Sequence of chain 1.B:
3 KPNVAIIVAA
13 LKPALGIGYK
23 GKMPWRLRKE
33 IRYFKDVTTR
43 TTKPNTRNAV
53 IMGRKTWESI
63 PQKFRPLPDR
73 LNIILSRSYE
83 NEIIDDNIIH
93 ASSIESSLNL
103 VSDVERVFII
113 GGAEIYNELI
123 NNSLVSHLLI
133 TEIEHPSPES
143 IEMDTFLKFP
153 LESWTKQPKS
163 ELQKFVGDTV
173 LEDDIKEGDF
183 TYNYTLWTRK

Binding-site contacts:
Ligand atom N8 contacts residue VAL10 of chain 1.B at 3.3 Å (h-bond).
Ligand atom C3 contacts residue PHE36 of chain 1.B at 3.7 Å (hydrophobic).
Ligand atom N7 contacts residue NDP1 of chain 1.E at 3.5 Å.
Ligand atom N8 contacts residue GLU32 of chain 1.B at 2.7 Å (salt-bridge).
Ligand atom C6 contacts residue NDP1 of chain 1.E at 3.6 Å.
Ligand atom C8 contacts residue MET25 of chain 1.B at 3.7 Å (hydrophobic).
Ligand atom C2 contacts residue SER61 of chain 1.B at 3.6 Å.
Ligand atom C5 contacts residue PHE36 of chain 1.B at 3.5 Å (hydrophobic).
Ligand atom N2 contacts residue ILE9 of chain 1.B at 3.3 Å (h-bond).
Ligand atom N2 contacts residue NDP1 of chain 1.E at 3.5 Å (h-bond).
Ligand atom C3 contacts residue ALA11 of chain 1.B at 3.8 Å (hydrophobic).
Ligand atom C1 contacts residue PHE36 of chain 1.B at 3.5 Å (hydrophobic).
Ligand atom N7 contacts residue PHE36 of chain 1.B at 3.8 Å.
Ligand atom O10 contacts residue SER61 of chain 1.B at 3.6 Å.
Ligand atom N2 contacts residue PHE36 of chain 1.B at 3.7 Å.
Ligand atom C15 contacts residue ILE62 of chain 1.B at 3.6 Å (hydrophobic).
Ligand atom N8 contacts residue ILE9 of chain 1.B at 3.8 Å.
Ligand atom C9 contacts residue NDP1 of chain 1.E at 3.9 Å.
Ligand atom N7 contacts residue ILE9 of chain 1.B at 2.9 Å (h-bond).
Ligand atom N7 contacts residue TYR118 of chain 1.B at 2.8 Å (h-bond).
Ligand atom C3 contacts residue VAL10 of chain 1.B at 3.7 Å (hydrophobic).
Ligand atom C1 contacts residue ILE9 of chain 1.B at 3.5 Å (hydrophobic).
Ligand atom C10 contacts residue MET25 of chain 1.B at 3.8 Å (hydrophobic).
Ligand atom N8 contacts residue ALA11 of chain 1.B at 3.6 Å (h-bond).
Ligand atom N2 contacts residue VAL10 of chain 1.B at 3.2 Å.
Ligand atom N4 contacts residue PHE36 of chain 1.B at 3.6 Å.
Ligand atom C9 contacts residue PHE36 of chain 1.B at 3.8 Å (hydrophobic).
Ligand atom C2 contacts residue MET25 of chain 1.B at 3.7 Å (hydrophobic).
Ligand atom N2 contacts residue ALA11 of chain 1.B at 3.7 Å.
Ligand atom C6 contacts residue PHE36 of chain 1.B at 3.4 Å (hydrophobic).
Ligand atom N4 contacts residue GLU32 of chain 1.B at 2.7 Å (salt-bridge).
Ligand atom C1 contacts residue NDP1 of chain 1.E at 3.3 Å.
Ligand atom C5 contacts residue GLU32 of chain 1.B at 3.7 Å.
Ligand atom C10 contacts residue ILE112 of chain 1.B at 3.6 Å (hydrophobic).
Ligand atom C9 contacts residue ILE112 of chain 1.B at 3.8 Å (hydrophobic).
Ligand atom O10 contacts residue THR58 of chain 1.B at 3.5 Å.
Ligand atom N8 contacts residue THR133 of chain 1.B at 3.7 Å.
Ligand atom C7 contacts residue GLU32 of chain 1.B at 3.9 Å.
Ligand atom C3 contacts residue GLU32 of chain 1.B at 3.4 Å.
Ligand atom N7 contacts residue ILE112 of chain 1.B at 2.8 Å (h-bond).

A small-molecule ligand and the protein it binds are described below.
Small molecule (SMILES): CCc1nc(N)nc(N)c1C#CCc1cc(OC)ccc1OC